A protein and the small-molecule ligand that binds it are described below.
Small molecule (SMILES): C1CCOCC1

Binding-site contacts:
Ligand atom O5 contacts residue PYE1 of chain 1.GB at 2.9 Å.
Ligand atom C1 contacts residue PYE1 of chain 1.FB at 4.1 Å.
Ligand atom C4 contacts residue PYE1 of chain 1.FB at 3.0 Å.
Ligand atom C3 contacts residue NAG1 of chain 1.UA at 3.3 Å.
Ligand atom C2 contacts residue PYE1 of chain 1.GB at 4.5 Å.
Ligand atom C3 contacts residue PYE1 of chain 1.FB at 3.0 Å.
Ligand atom C3 contacts residue PYE1 of chain 1.GB at 3.8 Å.
Ligand atom C2 contacts residue PYE1 of chain 1.FB at 3.0 Å.
Ligand atom C5 contacts residue PYE1 of chain 1.FB at 3.2 Å.
Ligand atom C4 contacts residue PYE1 of chain 1.GB at 3.5 Å.
Ligand atom O5 contacts residue PYE1 of chain 1.FB at 4.3 Å.
Ligand atom C5 contacts residue PYE1 of chain 1.GB at 3.6 Å.
Ligand atom C1 contacts residue PYE1 of chain 1.GB at 3.3 Å.
Ligand atom C2 contacts residue NAG1 of chain 1.UA at 2.5 Å.
Ligand atom O5 contacts residue NAG1 of chain 1.UA at 4.3 Å.
Ligand atom C1 contacts residue NAG1 of chain 1.UA at 3.0 Å.